A protein and the small-molecule ligand that binds it are described below.
Small molecule (SMILES): Nc1ccn([C@H]2CC[C@@H](CO[P](=O)(O)O[P](=O)(O)OP(=O)(O)O)O2)c(=O)n1

Sequence of chain 1.C:
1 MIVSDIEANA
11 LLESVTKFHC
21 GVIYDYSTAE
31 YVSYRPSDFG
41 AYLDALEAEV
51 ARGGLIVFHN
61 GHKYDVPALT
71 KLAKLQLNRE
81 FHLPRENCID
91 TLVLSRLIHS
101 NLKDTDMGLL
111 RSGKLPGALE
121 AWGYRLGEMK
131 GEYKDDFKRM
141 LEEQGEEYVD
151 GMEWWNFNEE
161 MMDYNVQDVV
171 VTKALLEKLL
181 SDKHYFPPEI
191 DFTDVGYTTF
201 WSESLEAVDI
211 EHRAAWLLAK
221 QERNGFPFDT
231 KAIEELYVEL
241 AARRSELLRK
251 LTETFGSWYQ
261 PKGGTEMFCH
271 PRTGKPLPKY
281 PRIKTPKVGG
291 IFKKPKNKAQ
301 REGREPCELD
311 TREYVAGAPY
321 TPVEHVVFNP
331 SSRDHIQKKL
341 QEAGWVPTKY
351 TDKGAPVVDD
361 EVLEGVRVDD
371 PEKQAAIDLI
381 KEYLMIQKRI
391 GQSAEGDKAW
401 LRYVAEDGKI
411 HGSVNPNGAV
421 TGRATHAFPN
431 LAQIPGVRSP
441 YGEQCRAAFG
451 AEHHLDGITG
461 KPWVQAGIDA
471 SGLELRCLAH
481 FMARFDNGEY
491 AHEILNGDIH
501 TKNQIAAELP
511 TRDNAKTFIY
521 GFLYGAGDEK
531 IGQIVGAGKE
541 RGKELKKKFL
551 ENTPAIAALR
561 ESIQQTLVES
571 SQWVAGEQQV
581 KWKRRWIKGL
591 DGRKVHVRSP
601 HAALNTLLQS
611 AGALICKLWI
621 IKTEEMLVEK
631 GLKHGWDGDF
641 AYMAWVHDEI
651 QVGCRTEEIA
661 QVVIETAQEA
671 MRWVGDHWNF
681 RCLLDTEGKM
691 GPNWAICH

Binding-site contacts:
Ligand atom C3' contacts residue TYR520 of chain 1.C at 3.5 Å (hydrophobic).
Ligand atom O2B contacts residue MG1 of chain 1.E at 2.5 Å.
Ligand atom O2G contacts residue SER471 of chain 1.C at 3.6 Å.
Ligand atom O2B contacts residue GLY472 of chain 1.C at 2.8 Å (h-bond).
Ligand atom C4' contacts residue GLU474 of chain 1.C at 3.6 Å.
Ligand atom O2A contacts residue ASP648 of chain 1.C at 3.0 Å (salt-bridge).
Ligand atom O2G contacts residue HIS500 of chain 1.C at 3.6 Å.
Ligand atom O2A contacts residue MG1 of chain 1.E at 2.3 Å.
Ligand atom C1' contacts residue GLU474 of chain 1.C at 3.2 Å.
Ligand atom O2G contacts residue ARG512 of chain 1.C at 3.1 Å (salt-bridge).
Ligand atom O2B contacts residue ASP648 of chain 1.C at 3.6 Å (salt-bridge).
Ligand atom O1G contacts residue ASP469 of chain 1.C at 3.3 Å (salt-bridge).
Ligand atom O3B contacts residue MG1 of chain 1.E at 2.9 Å.
Ligand atom O2B contacts residue ALA470 of chain 1.C at 3.0 Å (h-bond).
Ligand atom O3B contacts residue LYS516 of chain 1.C at 3.5 Å.
Ligand atom O3G contacts residue LYS516 of chain 1.C at 3.0 Å (salt-bridge).
Ligand atom O4' contacts residue ARG423 of chain 1.C at 3.0 Å (salt-bridge).
Ligand atom O1G contacts residue ALA470 of chain 1.C at 3.3 Å (h-bond).
Ligand atom O2B contacts residue LEU473 of chain 1.C at 2.9 Å (h-bond).
Ligand atom O2G contacts residue GLY472 of chain 1.C at 2.6 Å (h-bond).
Ligand atom C5' contacts residue ASP648 of chain 1.C at 3.4 Å.
Ligand atom PB contacts residue GLY472 of chain 1.C at 3.6 Å.
Ligand atom C2' contacts residue GLU474 of chain 1.C at 2.9 Å.
Ligand atom O2B contacts residue SER471 of chain 1.C at 3.5 Å.
Ligand atom O2A contacts residue MG1 of chain 1.F at 2.4 Å.
Ligand atom O1G contacts residue MG1 of chain 1.E at 2.3 Å.
Ligand atom C2' contacts residue TYR520 of chain 1.C at 3.6 Å (hydrophobic).
Ligand atom PG contacts residue ARG512 of chain 1.C at 3.6 Å.
Ligand atom O1B contacts residue TYR520 of chain 1.C at 2.8 Å (h-bond).
Ligand atom O4' contacts residue GLU474 of chain 1.C at 3.6 Å (salt-bridge).
Ligand atom PA contacts residue MG1 of chain 1.E at 3.1 Å.
Ligand atom PB contacts residue MG1 of chain 1.E at 3.0 Å.
Ligand atom O1B contacts residue GLY472 of chain 1.C at 3.4 Å.
Ligand atom C1' contacts residue ARG423 of chain 1.C at 3.5 Å.
Ligand atom PG contacts residue MG1 of chain 1.E at 3.1 Å.
Ligand atom O1B contacts residue HIS500 of chain 1.C at 2.6 Å (h-bond).
Ligand atom O2A contacts residue ASP469 of chain 1.C at 3.4 Å (salt-bridge).
Ligand atom O3A contacts residue MG1 of chain 1.E at 3.0 Å.
Ligand atom O3G contacts residue ARG512 of chain 1.C at 2.5 Å (salt-bridge).
Ligand atom O1A contacts residue LYS516 of chain 1.C at 2.9 Å.